Binding-site contacts:
Ligand atom C1 contacts residue GLU54 of chain 3.C at 3.9 Å.
Ligand atom C2 contacts residue GLU54 of chain 3.C at 4.1 Å.
Ligand atom C2 contacts residue TRP59 of chain 3.C at 4.1 Å (hydrophobic).
Ligand atom C4 contacts residue GLU54 of chain 3.C at 3.8 Å.
Ligand atom C1 contacts residue TRP59 of chain 3.C at 4.2 Å (hydrophobic).
Ligand atom O5 contacts residue GLU54 of chain 3.C at 3.8 Å.
Ligand atom C3 contacts residue TRP59 of chain 3.C at 3.7 Å (hydrophobic).
Ligand atom C2 contacts residue ARG79 of chain 3.C at 3.5 Å.
Ligand atom C3 contacts residue GLU54 of chain 3.C at 3.7 Å.
Ligand atom C1 contacts residue ARG79 of chain 3.C at 3.3 Å.
Ligand atom O5 contacts residue ARG79 of chain 3.C at 4.1 Å.
Ligand atom C4 contacts residue TRP59 of chain 3.C at 3.8 Å (hydrophobic).
Ligand atom O6 contacts residue TRP59 of chain 3.C at 3.9 Å.
Ligand atom O5 contacts residue ARG76 of chain 3.C at 4.2 Å.
Ligand atom O6 contacts residue GLU54 of chain 3.C at 2.9 Å (salt-bridge).

The protein below binds the small molecule below.
Small molecule (SMILES): C[C@@H](O)[C@@H](C)O

Sequence of chain 3.C:
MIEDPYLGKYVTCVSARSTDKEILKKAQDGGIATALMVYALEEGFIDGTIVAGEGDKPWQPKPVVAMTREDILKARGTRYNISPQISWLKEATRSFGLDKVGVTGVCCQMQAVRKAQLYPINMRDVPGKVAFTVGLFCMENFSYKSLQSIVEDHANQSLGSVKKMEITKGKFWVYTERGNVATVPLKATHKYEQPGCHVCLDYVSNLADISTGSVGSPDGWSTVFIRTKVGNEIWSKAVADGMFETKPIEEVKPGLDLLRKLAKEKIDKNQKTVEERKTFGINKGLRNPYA